The protein below binds the small molecule below.
Small molecule (SMILES): CC(=O)N[C@@H]1[C@@H](O)[C@H](O[C@@H]2O[C@H](CO)[C@H](O)[C@H](O[C@]3(C(=O)O)C[C@H](O)[C@@H](NC(C)=O)[C@H]([C@H](O)[C@H](O)CO)O3)[C@H]2O)[C@@H](CO)O[C@H]1O

Sequence of chain 47.A:
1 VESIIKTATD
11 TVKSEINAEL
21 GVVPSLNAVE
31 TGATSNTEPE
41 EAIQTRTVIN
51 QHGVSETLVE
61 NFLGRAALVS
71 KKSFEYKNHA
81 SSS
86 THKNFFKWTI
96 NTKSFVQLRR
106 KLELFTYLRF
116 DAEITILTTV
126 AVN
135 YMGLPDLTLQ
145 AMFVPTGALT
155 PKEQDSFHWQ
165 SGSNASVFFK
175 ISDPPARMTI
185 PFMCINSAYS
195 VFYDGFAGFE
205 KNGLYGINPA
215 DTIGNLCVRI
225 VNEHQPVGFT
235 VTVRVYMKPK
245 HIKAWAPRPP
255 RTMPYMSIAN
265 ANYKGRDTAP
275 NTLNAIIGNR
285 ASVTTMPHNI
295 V

Binding-site contacts:
Ligand atom O7 contacts residue PRO274 of chain 47.A at 3.6 Å.
Ligand atom C11 contacts residue PRO231 of chain 47.C at 3.5 Å (hydrophobic).
Ligand atom O10 contacts residue ARG270 of chain 47.A at 3.6 Å.
Ligand atom O6 contacts residue ASN283 of chain 47.A at 3.0 Å (h-bond).
Ligand atom C3 contacts residue ARG104 of chain 47.C at 3.8 Å.
Ligand atom O6 contacts residue ALA273 of chain 47.A at 3.7 Å.
Ligand atom C5 contacts residue PRO231 of chain 47.C at 3.7 Å (hydrophobic).
Ligand atom C4 contacts residue ASN275 of chain 47.A at 3.7 Å.
Ligand atom C6 contacts residue ASN283 of chain 47.A at 3.8 Å.
Ligand atom O3 contacts residue ASP91 of chain 47.C at 3.5 Å.
Ligand atom C6 contacts residue GLY282 of chain 47.A at 3.6 Å.
Ligand atom O4 contacts residue ARG95 of chain 47.C at 3.5 Å.
Ligand atom O4 contacts residue ASN275 of chain 47.A at 3.0 Å (h-bond).
Ligand atom N5 contacts residue PRO231 of chain 47.C at 3.0 Å (h-bond).
Ligand atom O2 contacts residue GLY282 of chain 47.A at 3.8 Å.
Ligand atom C1 contacts residue ARG104 of chain 47.C at 3.8 Å.
Ligand atom C5 contacts residue ASN275 of chain 47.A at 3.5 Å.
Ligand atom C5 contacts residue GLY282 of chain 47.A at 3.8 Å.
Ligand atom C4 contacts residue ASP232 of chain 47.C at 3.4 Å.
Ligand atom C2 contacts residue ASP91 of chain 47.C at 3.2 Å.
Ligand atom O1B contacts residue ARG104 of chain 47.C at 3.0 Å (salt-bridge).
Ligand atom C5 contacts residue PRO274 of chain 47.A at 3.9 Å (hydrophobic).
Ligand atom C5 contacts residue ASN283 of chain 47.A at 3.8 Å.
Ligand atom C1 contacts residue ASN283 of chain 47.A at 3.4 Å.
Ligand atom C10 contacts residue PRO231 of chain 47.C at 3.8 Å (hydrophobic).
Ligand atom N5 contacts residue ASN275 of chain 47.A at 3.4 Å (h-bond).
Ligand atom C6 contacts residue ALA273 of chain 47.A at 3.8 Å (hydrophobic).
Ligand atom C10 contacts residue ASN275 of chain 47.A at 3.3 Å.
Ligand atom C11 contacts residue GLY234 of chain 47.C at 3.8 Å.
Ligand atom C11 contacts residue ILE233 of chain 47.C at 3.6 Å (hydrophobic).
Ligand atom C4 contacts residue PRO231 of chain 47.C at 3.6 Å (hydrophobic).
Ligand atom O2 contacts residue ASP91 of chain 47.C at 2.5 Å (salt-bridge).
Ligand atom O4 contacts residue PRO231 of chain 47.C at 3.9 Å.
Ligand atom C11 contacts residue ASP232 of chain 47.C at 3.6 Å.
Ligand atom O10 contacts residue ASN275 of chain 47.A at 3.0 Å (h-bond).
Ligand atom O4 contacts residue ASP232 of chain 47.C at 2.8 Å (salt-bridge).
Ligand atom O6 contacts residue GLY282 of chain 47.A at 3.5 Å.
Ligand atom O2 contacts residue PRO274 of chain 47.A at 3.4 Å.
Ligand atom O6 contacts residue PRO274 of chain 47.A at 3.6 Å.
Ligand atom O5 contacts residue ASN283 of chain 47.A at 3.7 Å.

Sequence of chain 47.C:
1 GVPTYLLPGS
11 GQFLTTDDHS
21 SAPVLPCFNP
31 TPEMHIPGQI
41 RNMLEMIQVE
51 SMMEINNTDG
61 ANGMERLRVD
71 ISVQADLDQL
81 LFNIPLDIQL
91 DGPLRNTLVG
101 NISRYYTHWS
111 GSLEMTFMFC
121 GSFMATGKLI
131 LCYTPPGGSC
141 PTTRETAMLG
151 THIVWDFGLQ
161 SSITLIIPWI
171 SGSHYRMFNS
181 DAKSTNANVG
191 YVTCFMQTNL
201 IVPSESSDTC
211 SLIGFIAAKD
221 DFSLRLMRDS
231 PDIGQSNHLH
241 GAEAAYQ